The small molecule below binds the protein below.
Small molecule (SMILES): COc1ccc(Cn2cnc3cc4c(cc32)CCC4)cc1C

Sequence of chain 2.B:
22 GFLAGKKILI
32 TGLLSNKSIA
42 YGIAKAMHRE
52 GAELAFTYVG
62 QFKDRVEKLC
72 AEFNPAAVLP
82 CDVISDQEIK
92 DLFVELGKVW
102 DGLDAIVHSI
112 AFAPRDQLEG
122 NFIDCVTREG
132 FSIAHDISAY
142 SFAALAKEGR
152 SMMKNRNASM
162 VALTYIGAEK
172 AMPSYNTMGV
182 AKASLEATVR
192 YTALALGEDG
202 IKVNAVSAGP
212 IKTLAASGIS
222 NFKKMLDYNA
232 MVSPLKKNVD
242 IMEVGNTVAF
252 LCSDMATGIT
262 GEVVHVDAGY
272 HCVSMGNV

Binding-site contacts:
Ligand atom C22 contacts residue PHE223 of chain 2.B at 3.9 Å (hydrophobic).
Ligand atom C1 contacts residue MET276 of chain 1.B at 3.8 Å (hydrophobic).
Ligand atom C20 contacts residue ALA216 of chain 2.B at 3.2 Å (hydrophobic).
Ligand atom C10 contacts residue NAD1 of chain 2.F at 3.4 Å.
Ligand atom C7 contacts residue ILE220 of chain 2.B at 4.0 Å (hydrophobic).
Ligand atom C22 contacts residue NAD1 of chain 2.F at 3.4 Å.
Ligand atom C3 contacts residue MET226 of chain 2.B at 3.9 Å (hydrophobic).
Ligand atom N21 contacts residue TYR176 of chain 2.B at 3.9 Å.
Ligand atom C19 contacts residue ALA216 of chain 2.B at 3.4 Å (hydrophobic).
Ligand atom C12 contacts residue NAD1 of chain 2.F at 3.4 Å.
Ligand atom C1 contacts residue MET226 of chain 2.B at 3.7 Å (hydrophobic).
Ligand atom C8 contacts residue NAD1 of chain 2.F at 3.7 Å.
Ligand atom C17 contacts residue LEU119 of chain 2.B at 3.9 Å (hydrophobic).
Ligand atom C13 contacts residue TYR176 of chain 2.B at 4.0 Å (hydrophobic).
Ligand atom N21 contacts residue NAD1 of chain 2.F at 3.9 Å.
Ligand atom C6 contacts residue TYR176 of chain 2.B at 3.5 Å (hydrophobic).
Ligand atom C14 contacts residue MET179 of chain 2.B at 3.8 Å (hydrophobic).
Ligand atom C1 contacts residue TYR166 of chain 2.B at 3.4 Å (hydrophobic).
Ligand atom C3 contacts residue TYR166 of chain 2.B at 4.0 Å (hydrophobic).
Ligand atom C9 contacts residue PHE223 of chain 2.B at 3.6 Å (hydrophobic).
Ligand atom N11 contacts residue NAD1 of chain 2.F at 2.6 Å (h-bond).
Ligand atom C4 contacts residue PHE223 of chain 2.B at 4.0 Å (hydrophobic).
Ligand atom C16 contacts residue ALA112 of chain 2.B at 3.8 Å (hydrophobic).
Ligand atom C5 contacts residue TYR176 of chain 2.B at 3.5 Å (hydrophobic).
Ligand atom C16 contacts residue PHE113 of chain 2.B at 3.9 Å (hydrophobic).
Ligand atom C16 contacts residue MET179 of chain 2.B at 3.6 Å (hydrophobic).
Ligand atom C14 contacts residue NAD1 of chain 2.F at 3.6 Å.
Ligand atom C14 contacts residue ALA112 of chain 2.B at 3.7 Å (hydrophobic).
Ligand atom C4 contacts residue TYR166 of chain 2.B at 3.4 Å (hydrophobic).
Ligand atom C5 contacts residue ILE220 of chain 2.B at 4.0 Å (hydrophobic).
Ligand atom C1 contacts residue MET173 of chain 2.B at 3.9 Å (hydrophobic).
Ligand atom C7 contacts residue TYR176 of chain 2.B at 3.6 Å (hydrophobic).
Ligand atom O2 contacts residue MET226 of chain 2.B at 3.3 Å (h-bond).
Ligand atom C10 contacts residue TYR176 of chain 2.B at 3.6 Å (hydrophobic).
Ligand atom C6 contacts residue ILE220 of chain 2.B at 3.5 Å (hydrophobic).
Ligand atom C12 contacts residue TYR176 of chain 2.B at 3.3 Å (hydrophobic).
Ligand atom N11 contacts residue TYR176 of chain 2.B at 2.8 Å (h-bond).
Ligand atom C17 contacts residue ALA216 of chain 2.B at 3.2 Å (hydrophobic).
Ligand atom C8 contacts residue PHE223 of chain 2.B at 3.5 Å (hydrophobic).
Ligand atom C8 contacts residue TYR166 of chain 2.B at 4.0 Å (hydrophobic).

Sequence of chain 1.B:
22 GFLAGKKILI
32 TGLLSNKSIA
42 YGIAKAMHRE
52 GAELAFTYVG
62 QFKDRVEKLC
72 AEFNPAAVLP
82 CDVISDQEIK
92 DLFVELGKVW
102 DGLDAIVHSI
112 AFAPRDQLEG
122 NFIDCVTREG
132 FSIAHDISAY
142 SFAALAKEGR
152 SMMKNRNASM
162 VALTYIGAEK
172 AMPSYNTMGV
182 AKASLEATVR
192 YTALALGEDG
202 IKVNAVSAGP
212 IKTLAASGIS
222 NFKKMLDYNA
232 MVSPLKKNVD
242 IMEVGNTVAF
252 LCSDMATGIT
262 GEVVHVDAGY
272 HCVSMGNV